Binding-site contacts:
Ligand atom C5 contacts residue ASN235 of chain 1.F at 3.7 Å.
Ligand atom C1 contacts residue ASN235 of chain 1.F at 1.4 Å.
Ligand atom C3 contacts residue ASN235 of chain 1.F at 3.8 Å.
Ligand atom O7 contacts residue ASN235 of chain 1.F at 3.7 Å.
Ligand atom C2 contacts residue ASN235 of chain 1.F at 2.5 Å.
Ligand atom C4 contacts residue ASN235 of chain 1.F at 4.2 Å.
Ligand atom N2 contacts residue ASN235 of chain 1.F at 2.9 Å (h-bond).
Ligand atom O5 contacts residue ASN235 of chain 1.F at 2.4 Å (h-bond).
Ligand atom C7 contacts residue ASN235 of chain 1.F at 3.5 Å.

A protein and the small-molecule ligand that binds it are described below.
Small molecule (SMILES): CC(=O)N[C@@H]1[C@@H](O)[C@H](O)[C@@H](CO)O[C@H]1O

Sequence of chain 1.F:
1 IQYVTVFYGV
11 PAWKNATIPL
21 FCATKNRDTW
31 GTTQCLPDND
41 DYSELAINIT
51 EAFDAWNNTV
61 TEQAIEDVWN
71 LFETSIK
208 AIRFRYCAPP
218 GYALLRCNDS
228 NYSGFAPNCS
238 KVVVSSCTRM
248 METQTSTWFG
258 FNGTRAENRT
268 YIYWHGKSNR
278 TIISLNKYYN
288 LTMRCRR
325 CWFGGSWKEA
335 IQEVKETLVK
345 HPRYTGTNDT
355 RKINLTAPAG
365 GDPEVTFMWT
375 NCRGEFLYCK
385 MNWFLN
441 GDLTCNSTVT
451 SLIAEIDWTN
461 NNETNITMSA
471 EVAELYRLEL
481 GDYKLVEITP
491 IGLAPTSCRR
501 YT